This small molecule binds to this protein.
Small molecule (SMILES): CC(=O)N[C@H]1[C@H](O[C@H]2[C@H](O)[C@@H](NC(C)=O)CO[C@@H]2CO)O[C@H](CO)[C@@H](O[C@@H]2O[C@H](CO)[C@@H](O)[C@H](O)[C@@H]2O)[C@@H]1O

Sequence of chain 1.H:
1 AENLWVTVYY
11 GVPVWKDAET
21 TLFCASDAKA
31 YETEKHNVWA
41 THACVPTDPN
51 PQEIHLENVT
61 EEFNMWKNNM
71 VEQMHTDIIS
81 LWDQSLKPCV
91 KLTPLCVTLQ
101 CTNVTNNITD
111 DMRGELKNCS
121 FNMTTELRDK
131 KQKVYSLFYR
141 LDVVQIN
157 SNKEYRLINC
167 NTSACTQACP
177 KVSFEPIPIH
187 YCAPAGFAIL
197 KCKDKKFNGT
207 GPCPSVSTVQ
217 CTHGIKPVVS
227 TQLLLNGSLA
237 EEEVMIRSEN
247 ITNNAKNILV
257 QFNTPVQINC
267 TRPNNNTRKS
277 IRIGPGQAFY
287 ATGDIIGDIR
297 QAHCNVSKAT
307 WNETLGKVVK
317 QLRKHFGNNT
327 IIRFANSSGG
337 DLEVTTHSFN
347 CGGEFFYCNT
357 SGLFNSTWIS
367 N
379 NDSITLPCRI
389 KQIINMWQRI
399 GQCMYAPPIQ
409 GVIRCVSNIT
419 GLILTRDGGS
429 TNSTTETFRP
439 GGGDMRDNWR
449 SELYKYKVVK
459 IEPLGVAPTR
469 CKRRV

Binding-site contacts:
Ligand atom C1 contacts residue SER357 of chain 1.H at 3.6 Å.
Ligand atom C4 contacts residue NAG2 of chain 1.SA at 3.3 Å.
Ligand atom C2 contacts residue ASN332 of chain 1.H at 2.4 Å.
Ligand atom C2 contacts residue NAG1 of chain 1.SA at 4.3 Å.
Ligand atom O3 contacts residue NAG1 of chain 1.SA at 3.6 Å (h-bond).
Ligand atom C5 contacts residue NAG2 of chain 1.SA at 3.3 Å.
Ligand atom C1 contacts residue ASN332 of chain 1.H at 1.4 Å.
Ligand atom O5 contacts residue ASN332 of chain 1.H at 2.4 Å (h-bond).
Ligand atom C4 contacts residue ASN332 of chain 1.H at 4.2 Å.
Ligand atom C8 contacts residue NAG1 of chain 1.SA at 3.9 Å.
Ligand atom O5 contacts residue SER357 of chain 1.H at 3.6 Å (h-bond).
Ligand atom O6 contacts residue NAG1 of chain 1.SA at 2.3 Å (h-bond).
Ligand atom C8 contacts residue THR341 of chain 1.H at 4.0 Å.
Ligand atom C5 contacts residue NAG1 of chain 1.SA at 3.7 Å.
Ligand atom O2 contacts residue NAG2 of chain 1.SA at 3.3 Å (h-bond).
Ligand atom N2 contacts residue ASN332 of chain 1.H at 2.9 Å (h-bond).
Ligand atom O2 contacts residue MAN4 of chain 1.SA at 4.2 Å.
Ligand atom C3 contacts residue NAG2 of chain 1.SA at 3.9 Å.
Ligand atom C2 contacts residue MAN4 of chain 1.SA at 4.2 Å.
Ligand atom O7 contacts residue ASN332 of chain 1.H at 4.0 Å.
Ligand atom C1 contacts residue NAG2 of chain 1.SA at 3.4 Å.
Ligand atom O6 contacts residue NAG2 of chain 1.SA at 3.4 Å.
Ligand atom C6 contacts residue NAG2 of chain 1.SA at 3.6 Å.
Ligand atom C3 contacts residue ASN332 of chain 1.H at 3.8 Å.
Ligand atom O4 contacts residue NAG2 of chain 1.SA at 2.3 Å (h-bond).
Ligand atom O3 contacts residue MAN4 of chain 1.SA at 3.4 Å (h-bond).
Ligand atom C6 contacts residue NAG1 of chain 1.SA at 3.2 Å.
Ligand atom O7 contacts residue NAG1 of chain 1.SA at 2.5 Å (h-bond).
Ligand atom C7 contacts residue NAG1 of chain 1.SA at 3.6 Å.
Ligand atom O5 contacts residue NAG1 of chain 1.SA at 3.8 Å.
Ligand atom C3 contacts residue MAN4 of chain 1.SA at 4.3 Å.
Ligand atom C7 contacts residue ASN332 of chain 1.H at 3.7 Å.
Ligand atom O7 contacts residue ASN355 of chain 1.H at 3.4 Å (h-bond).
Ligand atom C2 contacts residue NAG2 of chain 1.SA at 3.4 Å.
Ligand atom C5 contacts residue ASN332 of chain 1.H at 3.6 Å.
Ligand atom C7 contacts residue ASN355 of chain 1.H at 4.2 Å.
Ligand atom O5 contacts residue NAG2 of chain 1.SA at 4.0 Å.
Ligand atom C4 contacts residue NAG1 of chain 1.SA at 4.1 Å.
Ligand atom C1 contacts residue NAG1 of chain 1.SA at 4.2 Å.
Ligand atom C2 contacts residue SER357 of chain 1.H at 4.0 Å.